Binding-site contacts:
Ligand atom OAE contacts residue HIS247 of chain 1.B at 3.4 Å (h-bond).
Ligand atom OAC contacts residue HIS215 of chain 1.B at 2.9 Å (h-bond).
Ligand atom CAR contacts residue PHE192 of chain 1.B at 3.8 Å (hydrophobic).
Ligand atom CAN contacts residue PHE294 of chain 1.B at 3.9 Å (hydrophobic).
Ligand atom CAJ contacts residue VAL214 of chain 1.B at 3.6 Å (hydrophobic).
Ligand atom CAQ contacts residue VAL287 of chain 1.B at 3.5 Å (hydrophobic).
Ligand atom CAQ contacts residue PHE192 of chain 1.B at 3.9 Å (hydrophobic).
Ligand atom CAA contacts residue VAL287 of chain 1.B at 3.1 Å (hydrophobic).
Ligand atom OAC contacts residue TYR256 of chain 1.B at 3.8 Å.
Ligand atom CAG contacts residue PHE192 of chain 1.B at 3.6 Å (hydrophobic).
Ligand atom CAO contacts residue HIS215 of chain 1.B at 4.0 Å.
Ligand atom CAG contacts residue VAL287 of chain 1.B at 4.0 Å (hydrophobic).
Ligand atom OAF contacts residue HIS247 of chain 1.B at 3.4 Å.
Ligand atom CAL contacts residue VAL287 of chain 1.B at 4.0 Å (hydrophobic).
Ligand atom CAS contacts residue TYR256 of chain 1.B at 3.7 Å (hydrophobic).
Ligand atom OAF contacts residue HIS215 of chain 1.B at 3.0 Å.
Ligand atom OAC contacts residue VAL214 of chain 1.B at 4.0 Å.
Ligand atom CAS contacts residue FE21 of chain 1.E at 4.0 Å.
Ligand atom CAH contacts residue HIS247 of chain 1.B at 3.7 Å.
Ligand atom CAM contacts residue HIS215 of chain 1.B at 3.9 Å.
Ligand atom OAE contacts residue FE21 of chain 1.E at 3.9 Å.
Ligand atom CAH contacts residue ASN249 of chain 1.B at 3.3 Å.
Ligand atom CAG contacts residue HIS247 of chain 1.B at 4.0 Å.
Ligand atom CAO contacts residue VAL214 of chain 1.B at 3.8 Å (hydrophobic).
Ligand atom OAE contacts residue HIS200 of chain 1.B at 3.3 Å.
Ligand atom CAH contacts residue PHE192 of chain 1.B at 3.7 Å (hydrophobic).
Ligand atom CAG contacts residue ASN249 of chain 1.B at 3.9 Å.
Ligand atom CAA contacts residue MET172 of chain 1.B at 3.5 Å (hydrophobic).
Ligand atom CAG contacts residue MET172 of chain 1.B at 3.7 Å (hydrophobic).
Ligand atom CAI contacts residue VAL287 of chain 1.B at 3.6 Å (hydrophobic).
Ligand atom OAE contacts residue ASP250 of chain 1.B at 3.6 Å (salt-bridge).
Ligand atom OAF contacts residue TYR256 of chain 1.B at 3.0 Å (h-bond).
Ligand atom OAF contacts residue GLU266 of chain 1.B at 4.0 Å.
Ligand atom CAB contacts residue LEU205 of chain 1.B at 4.0 Å (hydrophobic).
Ligand atom CAT contacts residue HIS247 of chain 1.B at 3.7 Å.
Ligand atom OAF contacts residue FE21 of chain 1.E at 2.8 Å.
Ligand atom CAR contacts residue HIS247 of chain 1.B at 3.5 Å.
Ligand atom CAT contacts residue VAL287 of chain 1.B at 4.0 Å (hydrophobic).
Ligand atom CAS contacts residue HIS247 of chain 1.B at 3.4 Å.
Ligand atom CAK contacts residue TYR256 of chain 1.B at 4.0 Å (hydrophobic).

A small-molecule ligand and the protein it binds are described below.
Small molecule (SMILES): Cc1ccc(O)c(O)c1CC[C@@H]1C(=O)CC[C@]2(C)C(=O)CC[C@@H]12

Sequence of chain 1.B:
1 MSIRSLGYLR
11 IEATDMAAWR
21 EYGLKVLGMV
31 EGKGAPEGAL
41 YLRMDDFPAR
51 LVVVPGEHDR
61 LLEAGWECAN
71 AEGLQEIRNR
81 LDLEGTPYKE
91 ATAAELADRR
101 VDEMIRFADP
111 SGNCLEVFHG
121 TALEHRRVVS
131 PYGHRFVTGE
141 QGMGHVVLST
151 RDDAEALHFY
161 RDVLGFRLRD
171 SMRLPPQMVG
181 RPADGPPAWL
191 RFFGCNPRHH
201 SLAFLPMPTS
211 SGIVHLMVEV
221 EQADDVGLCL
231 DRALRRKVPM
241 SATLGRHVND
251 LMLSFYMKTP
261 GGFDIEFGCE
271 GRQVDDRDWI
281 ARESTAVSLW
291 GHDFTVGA